Binding-site contacts:
Ligand atom C2 contacts residue ASN343 of chain 1.C at 2.5 Å.
Ligand atom O5 contacts residue ASN343 of chain 1.C at 2.5 Å (h-bond).
Ligand atom N2 contacts residue ASN343 of chain 1.C at 3.2 Å (h-bond).
Ligand atom O3 contacts residue ASN343 of chain 1.C at 4.3 Å.
Ligand atom C8 contacts residue SER371 of chain 1.C at 4.2 Å.
Ligand atom C7 contacts residue ASN343 of chain 1.C at 4.5 Å.
Ligand atom C3 contacts residue ASN343 of chain 1.C at 3.8 Å.
Ligand atom C6 contacts residue VAL367 of chain 1.C at 4.2 Å (hydrophobic).
Ligand atom O6 contacts residue VAL367 of chain 1.C at 4.3 Å.
Ligand atom C4 contacts residue ASN343 of chain 1.C at 4.3 Å.
Ligand atom C5 contacts residue ASN343 of chain 1.C at 3.6 Å.
Ligand atom C1 contacts residue ASN343 of chain 1.C at 1.4 Å.
Ligand atom O6 contacts residue PHE342 of chain 1.C at 4.5 Å.

A protein and the small-molecule ligand that binds it are described below.
Small molecule (SMILES): CC(=O)N[C@H]1[C@H](O[C@H]2[C@H](O)[C@@H](NC(C)=O)CO[C@@H]2CO)O[C@H](CO)[C@@H](O)[C@@H]1O

Sequence of chain 1.C:
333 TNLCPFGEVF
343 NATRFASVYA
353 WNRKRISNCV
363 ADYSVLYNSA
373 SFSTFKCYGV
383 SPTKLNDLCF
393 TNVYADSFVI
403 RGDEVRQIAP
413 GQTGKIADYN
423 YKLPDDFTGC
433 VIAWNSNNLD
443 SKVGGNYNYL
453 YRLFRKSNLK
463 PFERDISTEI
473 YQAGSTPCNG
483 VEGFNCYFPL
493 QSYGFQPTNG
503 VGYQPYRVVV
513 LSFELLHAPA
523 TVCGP